Binding-site contacts:
Ligand atom C6 contacts residue TRP222 of chain 1.B at 3.2 Å (hydrophobic).
Ligand atom O23 contacts residue GLY317 of chain 1.B at 3.7 Å.
Ligand atom O21 contacts residue TYR224 of chain 1.B at 2.4 Å (h-bond).
Ligand atom O22 contacts residue GLY317 of chain 1.B at 2.9 Å.
Ligand atom O19 contacts residue THR233 of chain 1.B at 3.8 Å.
Ligand atom O20 contacts residue TYR224 of chain 1.B at 3.4 Å.
Ligand atom O22 contacts residue GLY318 of chain 1.B at 3.3 Å (h-bond).
Ligand atom C17 contacts residue TRP222 of chain 1.B at 3.3 Å (hydrophobic).
Ligand atom C16 contacts residue TRP222 of chain 1.B at 3.3 Å (hydrophobic).
Ligand atom C22 contacts residue PHE79 of chain 1.B at 3.7 Å (hydrophobic).
Ligand atom C2 contacts residue MET202 of chain 1.B at 3.6 Å (hydrophobic).
Ligand atom C10 contacts residue ALA47 of chain 1.B at 3.8 Å (hydrophobic).
Ligand atom C6 contacts residue GLY317 of chain 1.B at 3.6 Å.
Ligand atom O23 contacts residue GLY318 of chain 1.B at 3.3 Å.
Ligand atom O21 contacts residue TRP222 of chain 1.B at 3.3 Å (h-bond).
Ligand atom C15 contacts residue TRP222 of chain 1.B at 3.8 Å (hydrophobic).
Ligand atom C18 contacts residue TRP222 of chain 1.B at 3.4 Å (hydrophobic).
Ligand atom C12 contacts residue TRP222 of chain 1.B at 3.4 Å (hydrophobic).
Ligand atom C7 contacts residue TYR224 of chain 1.B at 3.7 Å (hydrophobic).
Ligand atom C4 contacts residue PRO315 of chain 1.B at 3.8 Å (hydrophobic).
Ligand atom O20 contacts residue THR316 of chain 1.B at 3.5 Å.
Ligand atom C5 contacts residue TRP222 of chain 1.B at 3.4 Å (hydrophobic).
Ligand atom C1 contacts residue PRO315 of chain 1.B at 3.6 Å (hydrophobic).
Ligand atom C15 contacts residue ILE72 of chain 1.B at 3.5 Å (hydrophobic).
Ligand atom C3 contacts residue PRO315 of chain 1.B at 3.4 Å (hydrophobic).
Ligand atom C21 contacts residue PRO315 of chain 1.B at 3.6 Å (hydrophobic).
Ligand atom O16 contacts residue ALA47 of chain 1.B at 3.5 Å.
Ligand atom O17 contacts residue PHE79 of chain 1.B at 3.3 Å.
Ligand atom O18 contacts residue FAD1 of chain 1.O at 2.9 Å (h-bond).
Ligand atom C6 contacts residue TYR224 of chain 1.B at 3.5 Å (hydrophobic).
Ligand atom C20 contacts residue GLY318 of chain 1.B at 3.6 Å.
Ligand atom C21 contacts residue TRP222 of chain 1.B at 3.3 Å (hydrophobic).
Ligand atom C19 contacts residue GLY318 of chain 1.B at 3.7 Å.
Ligand atom C15 contacts residue ALA47 of chain 1.B at 3.7 Å (hydrophobic).
Ligand atom C2 contacts residue PRO315 of chain 1.B at 3.4 Å (hydrophobic).
Ligand atom O19 contacts residue THR316 of chain 1.B at 3.3 Å.
Ligand atom O17 contacts residue TRP222 of chain 1.B at 3.8 Å.
Ligand atom O20 contacts residue TRP222 of chain 1.B at 3.4 Å (h-bond).
Ligand atom O21 contacts residue GLY317 of chain 1.B at 3.3 Å (h-bond).
Ligand atom C3 contacts residue MET202 of chain 1.B at 3.0 Å (hydrophobic).

This protein binds this small molecule.
Small molecule (SMILES): CC[C@@]1(O)C[C@H](O)c2c(cc3c(c2O)C(=O)c2c(O)cccc2C3=O)[C@H]1C(=O)OC

Sequence of chain 1.B:
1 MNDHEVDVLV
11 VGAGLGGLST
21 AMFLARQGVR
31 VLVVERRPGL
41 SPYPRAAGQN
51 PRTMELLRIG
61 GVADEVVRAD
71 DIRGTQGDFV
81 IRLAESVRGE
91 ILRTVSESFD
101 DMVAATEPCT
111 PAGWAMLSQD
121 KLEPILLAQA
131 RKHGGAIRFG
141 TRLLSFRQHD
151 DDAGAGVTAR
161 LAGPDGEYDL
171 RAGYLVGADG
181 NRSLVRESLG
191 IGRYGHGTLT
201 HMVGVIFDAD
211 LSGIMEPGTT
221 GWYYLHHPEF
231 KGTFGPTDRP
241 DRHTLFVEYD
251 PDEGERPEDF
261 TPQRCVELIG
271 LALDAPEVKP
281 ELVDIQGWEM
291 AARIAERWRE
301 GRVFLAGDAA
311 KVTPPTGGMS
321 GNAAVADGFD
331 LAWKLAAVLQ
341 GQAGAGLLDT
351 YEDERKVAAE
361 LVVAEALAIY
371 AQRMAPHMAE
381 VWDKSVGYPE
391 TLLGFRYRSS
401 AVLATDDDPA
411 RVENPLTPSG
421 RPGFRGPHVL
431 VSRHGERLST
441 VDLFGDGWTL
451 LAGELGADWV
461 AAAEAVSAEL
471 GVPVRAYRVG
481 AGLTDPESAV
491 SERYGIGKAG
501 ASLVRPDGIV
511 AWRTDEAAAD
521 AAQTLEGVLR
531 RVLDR